Sequence of chain 12.C:
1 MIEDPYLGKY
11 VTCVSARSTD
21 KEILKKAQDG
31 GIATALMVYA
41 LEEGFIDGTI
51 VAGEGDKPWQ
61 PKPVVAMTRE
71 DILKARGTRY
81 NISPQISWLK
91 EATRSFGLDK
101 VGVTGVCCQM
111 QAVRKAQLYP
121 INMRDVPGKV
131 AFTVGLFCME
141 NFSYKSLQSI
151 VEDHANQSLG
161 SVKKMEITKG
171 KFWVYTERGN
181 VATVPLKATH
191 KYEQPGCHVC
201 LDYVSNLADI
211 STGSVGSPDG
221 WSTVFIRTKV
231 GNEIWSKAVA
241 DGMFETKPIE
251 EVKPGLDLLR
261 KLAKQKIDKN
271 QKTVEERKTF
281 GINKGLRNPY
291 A

Binding-site contacts:
Ligand atom C3 contacts residue GLN117 of chain 12.C at 3.6 Å.
Ligand atom C4 contacts residue SER244 of chain 12.A at 3.4 Å.
Ligand atom C4 contacts residue GLN117 of chain 12.C at 3.6 Å.
Ligand atom O6 contacts residue ARG114 of chain 12.C at 3.7 Å.
Ligand atom O6 contacts residue GLN117 of chain 12.C at 3.4 Å (h-bond).
Ligand atom O5 contacts residue SER244 of chain 12.A at 4.3 Å.
Ligand atom C1 contacts residue SER244 of chain 12.A at 4.2 Å.
Ligand atom C3 contacts residue SER244 of chain 12.A at 4.4 Å.
Ligand atom C4 contacts residue PHE240 of chain 12.A at 3.9 Å (hydrophobic).
Ligand atom C1 contacts residue GLU241 of chain 12.A at 3.6 Å.

Sequence of chain 12.A:
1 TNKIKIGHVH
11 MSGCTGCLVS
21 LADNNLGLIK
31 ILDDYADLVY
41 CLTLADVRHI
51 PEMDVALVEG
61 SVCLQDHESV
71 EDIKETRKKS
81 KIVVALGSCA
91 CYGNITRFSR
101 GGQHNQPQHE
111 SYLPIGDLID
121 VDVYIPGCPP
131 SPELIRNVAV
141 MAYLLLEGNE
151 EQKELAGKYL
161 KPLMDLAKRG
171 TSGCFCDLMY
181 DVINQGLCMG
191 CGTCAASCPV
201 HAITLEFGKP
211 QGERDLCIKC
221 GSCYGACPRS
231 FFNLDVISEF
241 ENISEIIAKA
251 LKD

This small molecule binds to this protein.
Small molecule (SMILES): C[C@@H](O)[C@@H](C)O